Sequence of chain 1.C:
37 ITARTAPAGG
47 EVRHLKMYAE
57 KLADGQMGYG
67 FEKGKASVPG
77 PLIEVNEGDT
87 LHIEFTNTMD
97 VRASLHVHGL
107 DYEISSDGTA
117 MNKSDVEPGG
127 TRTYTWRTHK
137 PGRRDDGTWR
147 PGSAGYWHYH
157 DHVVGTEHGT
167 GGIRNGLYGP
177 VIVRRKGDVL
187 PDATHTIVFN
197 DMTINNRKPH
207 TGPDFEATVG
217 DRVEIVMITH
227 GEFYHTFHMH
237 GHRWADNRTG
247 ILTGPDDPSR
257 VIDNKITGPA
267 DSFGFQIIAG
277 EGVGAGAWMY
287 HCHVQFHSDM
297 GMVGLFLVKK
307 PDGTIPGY

A small-molecule ligand and the protein it binds are described below.
Small molecule (SMILES): NCC(=O)O

Binding-site contacts:
Ligand atom OXT contacts residue ASP184 of chain 1.C at 3.9 Å.
Ligand atom CA contacts residue ASP184 of chain 1.C at 3.3 Å.
Ligand atom OXT contacts residue ARG180 of chain 1.C at 3.7 Å.
Ligand atom OXT contacts residue ARG244 of chain 1.C at 4.3 Å.
Ligand atom C contacts residue TYR152 of chain 1.C at 4.2 Å (hydrophobic).
Ligand atom C contacts residue ARG180 of chain 1.C at 3.5 Å.
Ligand atom N contacts residue ASP184 of chain 1.C at 4.3 Å.
Ligand atom N contacts residue ALA150 of chain 1.C at 4.4 Å.
Ligand atom N contacts residue THR245 of chain 1.C at 4.4 Å.
Ligand atom OXT contacts residue THR245 of chain 1.C at 4.1 Å.
Ligand atom CA contacts residue ILE178 of chain 1.C at 4.4 Å (hydrophobic).
Ligand atom OXT contacts residue TYR152 of chain 1.C at 3.2 Å (h-bond).
Ligand atom CA contacts residue ARG244 of chain 1.C at 3.3 Å.
Ligand atom N contacts residue GLY151 of chain 1.C at 3.3 Å.
Ligand atom CA contacts residue ARG180 of chain 1.C at 3.8 Å.
Ligand atom OXT contacts residue GLU220 of chain 1.C at 4.2 Å.
Ligand atom N contacts residue ARG244 of chain 1.C at 3.0 Å (salt-bridge).
Ligand atom C contacts residue VAL179 of chain 1.C at 4.2 Å (hydrophobic).
Ligand atom N contacts residue VAL179 of chain 1.C at 3.7 Å.
Ligand atom CA contacts residue VAL179 of chain 1.C at 3.0 Å (hydrophobic).
Ligand atom N contacts residue TYR152 of chain 1.C at 3.8 Å.
Ligand atom C contacts residue ARG244 of chain 1.C at 3.9 Å.
Ligand atom O contacts residue ARG180 of chain 1.C at 3.0 Å (salt-bridge).
Ligand atom C contacts residue ASP184 of chain 1.C at 3.1 Å.
Ligand atom O contacts residue ASP184 of chain 1.C at 2.8 Å (salt-bridge).
Ligand atom CA contacts residue GLY151 of chain 1.C at 4.0 Å.